This protein binds this small molecule.
Small molecule (SMILES): N[C@@H](Cc1c[nH]c[nH+]1)C(=O)O

Sequence of chain 2.C:
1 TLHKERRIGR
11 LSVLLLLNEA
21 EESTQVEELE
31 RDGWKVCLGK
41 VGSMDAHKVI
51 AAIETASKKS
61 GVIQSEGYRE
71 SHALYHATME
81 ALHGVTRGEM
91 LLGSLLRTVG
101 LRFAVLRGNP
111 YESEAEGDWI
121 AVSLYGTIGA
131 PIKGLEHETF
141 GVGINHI

Binding-site contacts:
Ligand atom OXT contacts residue ILE128 of chain 1.C at 3.6 Å.
Ligand atom N contacts residue HIS72 of chain 2.C at 3.1 Å.
Ligand atom C contacts residue ARG87 of chain 1.C at 3.5 Å.
Ligand atom CB contacts residue TYR68 of chain 2.C at 4.0 Å (hydrophobic).
Ligand atom N contacts residue HIS76 of chain 2.C at 3.2 Å (h-bond).
Ligand atom O contacts residue HIS76 of chain 2.C at 3.2 Å (h-bond).
Ligand atom CE1 contacts residue GLY129 of chain 1.C at 4.0 Å.
Ligand atom OXT contacts residue ARG97 of chain 1.C at 2.8 Å (salt-bridge).
Ligand atom NE2 contacts residue GLY129 of chain 1.C at 3.9 Å.
Ligand atom CA contacts residue MG1 of chain 1.E at 3.1 Å.
Ligand atom NE2 contacts residue ALA130 of chain 1.C at 3.4 Å (h-bond).
Ligand atom CD2 contacts residue ALA130 of chain 1.C at 3.6 Å (hydrophobic).
Ligand atom CG contacts residue TYR68 of chain 2.C at 3.7 Å (hydrophobic).
Ligand atom ND1 contacts residue GLY129 of chain 1.C at 3.7 Å.
Ligand atom CA contacts residue HIS76 of chain 2.C at 3.7 Å.
Ligand atom NE2 contacts residue TYR75 of chain 2.C at 3.4 Å.
Ligand atom CD2 contacts residue GLY129 of chain 1.C at 3.6 Å.
Ligand atom N contacts residue MG1 of chain 1.E at 2.3 Å.
Ligand atom CA contacts residue TYR75 of chain 2.C at 3.7 Å (hydrophobic).
Ligand atom CD2 contacts residue ARG97 of chain 1.C at 3.8 Å.
Ligand atom CG contacts residue ALA130 of chain 1.C at 3.7 Å (hydrophobic).
Ligand atom CE1 contacts residue ALA130 of chain 1.C at 3.4 Å (hydrophobic).
Ligand atom OXT contacts residue ARG87 of chain 1.C at 2.9 Å (salt-bridge).
Ligand atom CD2 contacts residue LEU96 of chain 1.C at 4.0 Å (hydrophobic).
Ligand atom O contacts residue ARG87 of chain 1.C at 2.8 Å (salt-bridge).
Ligand atom CG contacts residue GLY129 of chain 1.C at 3.5 Å.
Ligand atom C contacts residue ARG97 of chain 1.C at 3.9 Å.
Ligand atom ND1 contacts residue TYR68 of chain 2.C at 2.7 Å (h-bond).
Ligand atom C contacts residue MG1 of chain 1.E at 3.0 Å.
Ligand atom O contacts residue HIS137 of chain 1.C at 3.1 Å (h-bond).
Ligand atom CB contacts residue GLY129 of chain 1.C at 3.7 Å.
Ligand atom O contacts residue MG1 of chain 1.E at 2.2 Å.
Ligand atom N contacts residue TYR68 of chain 2.C at 3.2 Å (h-bond).
Ligand atom N contacts residue HIS137 of chain 1.C at 3.3 Å (h-bond).
Ligand atom C contacts residue HIS137 of chain 1.C at 3.7 Å.
Ligand atom CD2 contacts residue TYR75 of chain 2.C at 3.4 Å (hydrophobic).
Ligand atom ND1 contacts residue ALA130 of chain 1.C at 3.6 Å.
Ligand atom CE1 contacts residue TYR68 of chain 2.C at 3.6 Å (hydrophobic).
Ligand atom CG contacts residue TYR75 of chain 2.C at 4.0 Å (hydrophobic).
Ligand atom C contacts residue HIS76 of chain 2.C at 3.8 Å.

Sequence of chain 1.C:
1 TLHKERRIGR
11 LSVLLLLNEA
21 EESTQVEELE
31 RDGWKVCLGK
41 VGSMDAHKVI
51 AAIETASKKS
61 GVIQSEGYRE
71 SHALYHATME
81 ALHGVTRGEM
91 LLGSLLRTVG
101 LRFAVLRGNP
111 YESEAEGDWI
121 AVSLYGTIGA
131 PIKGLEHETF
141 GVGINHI